Sequence of chain 1.G:
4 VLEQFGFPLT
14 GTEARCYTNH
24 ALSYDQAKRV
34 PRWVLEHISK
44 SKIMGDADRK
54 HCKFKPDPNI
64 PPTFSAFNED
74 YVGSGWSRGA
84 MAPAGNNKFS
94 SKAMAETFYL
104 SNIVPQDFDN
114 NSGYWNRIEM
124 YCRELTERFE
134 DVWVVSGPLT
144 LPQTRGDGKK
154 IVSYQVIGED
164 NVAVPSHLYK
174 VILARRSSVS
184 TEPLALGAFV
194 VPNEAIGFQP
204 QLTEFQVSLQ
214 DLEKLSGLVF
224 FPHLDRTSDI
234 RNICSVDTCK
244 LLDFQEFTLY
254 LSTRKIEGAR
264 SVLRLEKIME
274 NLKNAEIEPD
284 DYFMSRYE

Binding-site contacts:
Ligand atom C6 contacts residue DG4 of chain 1.H at 3.6 Å.
Ligand atom N7 contacts residue LYS258 of chain 1.G at 3.5 Å (salt-bridge).
Ligand atom N3 contacts residue DA5 of chain 1.H at 3.5 Å.
Ligand atom C5 contacts residue DG7 of chain 1.H at 3.6 Å.
Ligand atom N7 contacts residue LYS56 of chain 1.G at 3.5 Å (salt-bridge).
Ligand atom N7 contacts residue DG4 of chain 1.H at 3.6 Å.
Ligand atom C2 contacts residue DT8 of chain 1.H at 3.1 Å.
Ligand atom C6 contacts residue DC6 of chain 1.H at 3.4 Å.
Ligand atom N4 contacts residue LYS56 of chain 1.G at 3.7 Å.
Ligand atom O6 contacts residue LYS258 of chain 1.G at 3.4 Å (salt-bridge).
Ligand atom N2 contacts residue SER115 of chain 1.G at 2.9 Å (h-bond).
Ligand atom C2 contacts residue DC6 of chain 1.H at 2.9 Å.
Ligand atom C2 contacts residue DG4 of chain 1.H at 3.0 Å.
Ligand atom N6 contacts residue DT3 of chain 1.H at 3.6 Å (h-bond).
Ligand atom O6 contacts residue DG7 of chain 1.H at 3.7 Å.
Ligand atom O4 contacts residue DA5 of chain 1.H at 2.8 Å (h-bond).
Ligand atom C4 contacts residue DA5 of chain 1.H at 3.7 Å.
Ligand atom N3 contacts residue DG4 of chain 1.H at 2.7 Å (h-bond).
Ligand atom N3 contacts residue DT8 of chain 1.H at 3.3 Å (h-bond).
Ligand atom C5 contacts residue ARG263 of chain 1.G at 3.7 Å.
Ligand atom OP2 contacts residue SER264 of chain 1.G at 3.1 Å (h-bond).
Ligand atom C8 contacts residue LYS56 of chain 1.G at 3.5 Å.
Ligand atom C2 contacts residue DG7 of chain 1.H at 3.3 Å.
Ligand atom C2 contacts residue DT3 of chain 1.H at 3.4 Å.
Ligand atom C2 contacts residue SER115 of chain 1.G at 3.6 Å.
Ligand atom N3 contacts residue DG7 of chain 1.H at 3.5 Å (h-bond).
Ligand atom C6 contacts residue DG7 of chain 1.H at 3.5 Å.
Ligand atom O2 contacts residue DG7 of chain 1.H at 2.4 Å (h-bond).
Ligand atom N4 contacts residue DG4 of chain 1.H at 3.1 Å (h-bond).
Ligand atom C4 contacts residue DG4 of chain 1.H at 3.5 Å.
Ligand atom N3 contacts residue SER115 of chain 1.G at 3.4 Å (h-bond).
Ligand atom N6 contacts residue DG4 of chain 1.H at 3.1 Å (h-bond).
Ligand atom C5 contacts residue DG4 of chain 1.H at 3.5 Å.
Ligand atom N1 contacts residue DT8 of chain 1.H at 3.7 Å.
Ligand atom N1 contacts residue DC6 of chain 1.H at 2.3 Å (h-bond).
Ligand atom O2 contacts residue DG4 of chain 1.H at 2.6 Å (h-bond).
Ligand atom O6 contacts residue DC6 of chain 1.H at 2.8 Å (h-bond).
Ligand atom N1 contacts residue LEU254 of chain 1.G at 3.7 Å.
Ligand atom N2 contacts residue DC6 of chain 1.H at 2.7 Å (h-bond).
Ligand atom N1 contacts residue DT3 of chain 1.H at 2.8 Å (h-bond).

A small-molecule ligand and the protein it binds are described below.
Small molecule (SMILES): Cc1cn([C@H]2C[C@H](O[P](=O)(O)OC[C@H]3O[C@@H](n4ccc(N)nc4=O)C[C@@H]3O[P](=O)(O)OC[C@H]3O[C@@H](n4cnc5c(N)ncnc54)C[C@@H]3O[P](=O)(O)OC[C@H]3O[C@@H](n4cnc5c(=O)nc(N)[nH]c54)C[C@@H]3O)[C@@H](CO[P](=O)(O)O[C@H]3C[C@H](n4cnc5c(=O)nc(N)[nH]c54)O[C@@H]3CO[P](=O)(O)O[C@H]3C[C@H](n4ccc(N)nc4=O)O[C@@H]3CO[P](=O)(O)O[C@H]3C[C@H](n4cnc5c(N)ncnc54)O[C@@H]3COP(=O)=O)O2)c(=O)[nH]c1=O